Binding-site contacts:
Ligand atom C18 contacts residue TYR113 of chain 1.B at 3.4 Å (hydrophobic).
Ligand atom C09 contacts residue LEU140 of chain 1.B at 3.2 Å (hydrophobic).
Ligand atom N24 contacts residue SER134 of chain 1.B at 3.0 Å (h-bond).
Ligand atom C09 contacts residue TYR113 of chain 1.B at 3.5 Å (hydrophobic).
Ligand atom C13 contacts residue PRO87 of chain 1.B at 3.6 Å (hydrophobic).
Ligand atom C16 contacts residue GLY142 of chain 1.B at 3.6 Å.
Ligand atom C14 contacts residue PRO85 of chain 1.B at 3.5 Å (hydrophobic).
Ligand atom N01 contacts residue GLY115 of chain 1.B at 3.5 Å.
Ligand atom C15 contacts residue GLY142 of chain 1.B at 3.6 Å.
Ligand atom N23 contacts residue PRO87 of chain 1.B at 3.6 Å.
Ligand atom C06 contacts residue GLU114 of chain 1.B at 3.5 Å.
Ligand atom C14 contacts residue THR86 of chain 1.B at 3.7 Å.
Ligand atom C20 contacts residue PRO87 of chain 1.B at 3.5 Å (hydrophobic).
Ligand atom C17 contacts residue GLY111 of chain 1.B at 3.3 Å.
Ligand atom C15 contacts residue GLY143 of chain 1.B at 3.4 Å.
Ligand atom C12 contacts residue LEU140 of chain 1.B at 3.7 Å (hydrophobic).
Ligand atom N01 contacts residue PRO87 of chain 1.B at 3.5 Å.
Ligand atom C12 contacts residue PRO87 of chain 1.B at 3.6 Å (hydrophobic).
Ligand atom C21 contacts residue TYR138 of chain 1.B at 3.7 Å (hydrophobic).
Ligand atom N24 contacts residue GLY136 of chain 1.B at 3.2 Å (h-bond).
Ligand atom C02 contacts residue GLU114 of chain 1.B at 3.6 Å.
Ligand atom N22 contacts residue LEU140 of chain 1.B at 3.6 Å (h-bond).
Ligand atom C17 contacts residue GLY142 of chain 1.B at 3.7 Å.
Ligand atom C07 contacts residue GLU114 of chain 1.B at 3.6 Å.
Ligand atom C20 contacts residue THR86 of chain 1.B at 3.6 Å.
Ligand atom C18 contacts residue ARG112 of chain 1.B at 3.5 Å.
Ligand atom C02 contacts residue PRO87 of chain 1.B at 3.5 Å (hydrophobic).
Ligand atom C18 contacts residue ASN141 of chain 1.B at 3.7 Å.
Ligand atom N23 contacts residue TYR138 of chain 1.B at 3.6 Å.
Ligand atom C19 contacts residue PRO87 of chain 1.B at 3.6 Å (hydrophobic).
Ligand atom N23 contacts residue LEU140 of chain 1.B at 3.0 Å (h-bond).
Ligand atom N24 contacts residue ILE135 of chain 1.B at 3.1 Å (h-bond).
Ligand atom C08 contacts residue GLU114 of chain 1.B at 3.6 Å.
Ligand atom N22 contacts residue TYR138 of chain 1.B at 2.7 Å (h-bond).
Ligand atom C17 contacts residue ARG112 of chain 1.B at 3.6 Å.
Ligand atom C05 contacts residue VAL139 of chain 1.B at 3.7 Å (hydrophobic).
Ligand atom C03 contacts residue GLU114 of chain 1.B at 3.7 Å.
Ligand atom C15 contacts residue PRO85 of chain 1.B at 3.3 Å (hydrophobic).
Ligand atom N10 contacts residue ASN141 of chain 1.B at 3.7 Å.
Ligand atom C16 contacts residue GLY143 of chain 1.B at 3.7 Å.

Sequence of chain 1.A:
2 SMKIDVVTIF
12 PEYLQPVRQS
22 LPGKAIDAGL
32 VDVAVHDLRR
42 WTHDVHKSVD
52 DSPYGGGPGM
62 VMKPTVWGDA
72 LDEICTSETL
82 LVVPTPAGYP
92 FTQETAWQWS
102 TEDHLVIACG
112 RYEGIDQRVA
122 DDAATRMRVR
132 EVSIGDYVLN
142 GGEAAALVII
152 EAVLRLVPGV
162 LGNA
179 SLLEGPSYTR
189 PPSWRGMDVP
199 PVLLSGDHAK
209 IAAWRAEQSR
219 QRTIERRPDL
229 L

This small molecule binds to this protein.
Small molecule (SMILES): N#Cc1ccccc1Cn1ccc2ccc(-c3cc(N)[nH]n3)cc21

Sequence of chain 1.B:
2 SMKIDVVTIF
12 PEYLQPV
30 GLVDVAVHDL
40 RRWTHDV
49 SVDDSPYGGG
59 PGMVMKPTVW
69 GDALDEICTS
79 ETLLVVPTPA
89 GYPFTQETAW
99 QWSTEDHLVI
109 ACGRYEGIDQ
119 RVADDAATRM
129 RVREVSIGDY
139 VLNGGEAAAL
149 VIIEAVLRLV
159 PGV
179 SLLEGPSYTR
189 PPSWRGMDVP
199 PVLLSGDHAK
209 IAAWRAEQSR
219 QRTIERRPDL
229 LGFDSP